Binding-site contacts:
Ligand atom C3 contacts residue ASN1134 of chain 1.B at 3.8 Å.
Ligand atom C5 contacts residue ASN1134 of chain 1.B at 3.7 Å.
Ligand atom C4 contacts residue ASN1134 of chain 1.B at 4.2 Å.
Ligand atom C7 contacts residue ASN1134 of chain 1.B at 3.4 Å.
Ligand atom O7 contacts residue ASN1134 of chain 1.B at 3.6 Å.
Ligand atom C1 contacts residue ASN1134 of chain 1.B at 1.4 Å.
Ligand atom N2 contacts residue ASN1134 of chain 1.B at 2.9 Å (h-bond).
Ligand atom O5 contacts residue ASN1134 of chain 1.B at 2.4 Å (h-bond).
Ligand atom C2 contacts residue ASN1134 of chain 1.B at 2.4 Å.

Sequence of chain 1.B:
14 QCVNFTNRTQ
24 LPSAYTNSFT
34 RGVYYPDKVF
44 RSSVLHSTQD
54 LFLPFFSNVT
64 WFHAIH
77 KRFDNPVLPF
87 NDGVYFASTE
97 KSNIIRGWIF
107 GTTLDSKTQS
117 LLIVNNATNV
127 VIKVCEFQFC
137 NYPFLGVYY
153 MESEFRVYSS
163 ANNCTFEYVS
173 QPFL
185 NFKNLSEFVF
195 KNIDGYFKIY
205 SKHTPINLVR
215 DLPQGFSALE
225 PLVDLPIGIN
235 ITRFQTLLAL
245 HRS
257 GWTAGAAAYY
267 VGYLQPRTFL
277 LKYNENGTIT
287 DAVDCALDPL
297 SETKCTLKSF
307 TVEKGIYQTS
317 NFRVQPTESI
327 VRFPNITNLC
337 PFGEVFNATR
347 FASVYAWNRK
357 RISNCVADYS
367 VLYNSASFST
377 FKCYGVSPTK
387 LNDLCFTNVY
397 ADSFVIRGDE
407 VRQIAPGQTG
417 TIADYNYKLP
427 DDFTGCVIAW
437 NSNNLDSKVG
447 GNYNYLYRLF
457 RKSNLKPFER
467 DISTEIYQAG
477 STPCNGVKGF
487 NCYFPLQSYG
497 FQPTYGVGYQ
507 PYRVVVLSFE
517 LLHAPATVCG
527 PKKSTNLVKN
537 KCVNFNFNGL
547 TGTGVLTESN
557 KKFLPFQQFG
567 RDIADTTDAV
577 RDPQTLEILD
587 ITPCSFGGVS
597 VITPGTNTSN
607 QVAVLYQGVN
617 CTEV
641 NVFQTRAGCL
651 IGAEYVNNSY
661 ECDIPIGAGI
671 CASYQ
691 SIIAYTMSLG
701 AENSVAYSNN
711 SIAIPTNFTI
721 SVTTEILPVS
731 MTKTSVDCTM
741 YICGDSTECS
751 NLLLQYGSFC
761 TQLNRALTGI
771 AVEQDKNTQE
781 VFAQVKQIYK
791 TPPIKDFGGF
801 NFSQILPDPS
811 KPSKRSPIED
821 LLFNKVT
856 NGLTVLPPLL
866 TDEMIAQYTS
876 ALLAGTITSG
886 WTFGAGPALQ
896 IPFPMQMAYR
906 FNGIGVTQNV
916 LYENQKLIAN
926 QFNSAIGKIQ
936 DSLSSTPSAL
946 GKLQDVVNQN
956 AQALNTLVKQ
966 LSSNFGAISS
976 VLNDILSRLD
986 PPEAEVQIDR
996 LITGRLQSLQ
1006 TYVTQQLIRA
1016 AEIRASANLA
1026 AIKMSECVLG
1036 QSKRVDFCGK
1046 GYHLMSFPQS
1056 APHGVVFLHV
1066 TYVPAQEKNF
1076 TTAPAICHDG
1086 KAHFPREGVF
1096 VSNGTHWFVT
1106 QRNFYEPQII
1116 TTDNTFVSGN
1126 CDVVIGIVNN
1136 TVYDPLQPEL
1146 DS

A small-molecule ligand and the protein it binds are described below.
Small molecule (SMILES): CC(=O)N[C@H]1[C@H](O[C@H]2[C@H](O)[C@@H](NC(C)=O)CO[C@@H]2CO)O[C@H](CO)[C@@H](O)[C@@H]1O